Sequence of chain 1.A:
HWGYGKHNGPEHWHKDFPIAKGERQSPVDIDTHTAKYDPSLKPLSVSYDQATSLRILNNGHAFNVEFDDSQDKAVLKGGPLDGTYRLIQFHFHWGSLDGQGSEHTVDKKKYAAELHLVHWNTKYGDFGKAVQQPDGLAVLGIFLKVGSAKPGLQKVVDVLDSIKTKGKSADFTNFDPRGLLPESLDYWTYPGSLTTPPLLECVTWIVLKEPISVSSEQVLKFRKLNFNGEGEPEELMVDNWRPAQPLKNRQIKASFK

Binding-site contacts:
Ligand atom O3 contacts residue ASP34 of chain 1.A at 2.6 Å (salt-bridge).
Ligand atom C3 contacts residue ASP34 of chain 1.A at 3.4 Å.
Ligand atom C2 contacts residue ASP34 of chain 1.A at 3.4 Å.
Ligand atom O3 contacts residue THR37 of chain 1.A at 3.6 Å.

The small molecule below binds the protein below.
Small molecule (SMILES): Oc1cccc(O)c1